Sequence of chain 1.A:
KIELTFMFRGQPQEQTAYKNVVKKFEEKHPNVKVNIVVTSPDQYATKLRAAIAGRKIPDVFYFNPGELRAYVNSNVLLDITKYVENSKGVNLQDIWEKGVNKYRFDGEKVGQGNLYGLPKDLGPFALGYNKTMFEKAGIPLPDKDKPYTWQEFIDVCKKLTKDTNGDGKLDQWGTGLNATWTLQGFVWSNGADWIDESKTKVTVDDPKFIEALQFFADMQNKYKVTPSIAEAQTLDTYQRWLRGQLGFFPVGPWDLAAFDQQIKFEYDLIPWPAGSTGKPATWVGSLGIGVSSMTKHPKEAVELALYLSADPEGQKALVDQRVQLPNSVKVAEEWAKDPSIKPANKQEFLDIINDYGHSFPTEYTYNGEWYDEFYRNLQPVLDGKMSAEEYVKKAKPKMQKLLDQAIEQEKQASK

Binding-site contacts:
Ligand atom O3 contacts residue TRP265 of chain 1.A at 3.0 Å (h-bond).
Ligand atom C5 contacts residue TYR249 of chain 1.A at 3.5 Å (hydrophobic).
Ligand atom C2 contacts residue ASN75 of chain 1.A at 3.4 Å.
Ligand atom O2 contacts residue PHE260 of chain 1.A at 3.6 Å.
Ligand atom C5 contacts residue TRP265 of chain 1.A at 3.5 Å (hydrophobic).
Ligand atom O2 contacts residue LEU298 of chain 1.A at 3.6 Å.
Ligand atom O2 contacts residue GLY134 of chain 1.A at 3.3 Å.
Ligand atom C1 contacts residue TRP265 of chain 1.A at 3.5 Å (hydrophobic).
Ligand atom C3 contacts residue ASP132 of chain 1.A at 3.6 Å.
Ligand atom C3 contacts residue SER297 of chain 1.A at 3.7 Å.
Ligand atom O2 contacts residue PRO52 of chain 1.A at 3.4 Å.
Ligand atom C5 contacts residue TRP192 of chain 1.A at 3.5 Å (hydrophobic).
Ligand atom O2 contacts residue PRO76 of chain 1.A at 3.2 Å.
Ligand atom O2 contacts residue SER297 of chain 1.A at 3.1 Å (h-bond).
Ligand atom O2 contacts residue GLN22 of chain 1.A at 2.9 Å (h-bond).
Ligand atom O3 contacts residue ASP266 of chain 1.A at 2.6 Å (salt-bridge).
Ligand atom O5 contacts residue ARG20 of chain 1.A at 3.0 Å (salt-bridge).
Ligand atom O3 contacts residue GLN22 of chain 1.A at 2.9 Å (h-bond).
Ligand atom O2 contacts residue PHE136 of chain 1.A at 3.6 Å.
Ligand atom O3 contacts residue ASP132 of chain 1.A at 2.7 Å (salt-bridge).
Ligand atom O4 contacts residue SER297 of chain 1.A at 3.3 Å (h-bond).
Ligand atom O2 contacts residue ASP132 of chain 1.A at 2.8 Å (salt-bridge).
Ligand atom C1 contacts residue GLU374 of chain 1.A at 3.4 Å.
Ligand atom O4 contacts residue GLY296 of chain 1.A at 3.4 Å.
Ligand atom C2 contacts residue GOL1 of chain 1.D at 3.5 Å.
Ligand atom O1 contacts residue GOL1 of chain 1.D at 3.1 Å (h-bond).
Ligand atom O3 contacts residue GOL1 of chain 1.D at 3.1 Å.
Ligand atom C1 contacts residue SER297 of chain 1.A at 3.2 Å.
Ligand atom O5 contacts residue GLY296 of chain 1.A at 3.2 Å.
Ligand atom C2 contacts residue ASP132 of chain 1.A at 3.5 Å.
Ligand atom O2 contacts residue ASN75 of chain 1.A at 3.0 Å.
Ligand atom C2 contacts residue SER297 of chain 1.A at 3.5 Å.
Ligand atom O1 contacts residue GLU374 of chain 1.A at 2.6 Å (salt-bridge).
Ligand atom O4 contacts residue PHE371 of chain 1.A at 3.7 Å.
Ligand atom C5 contacts residue GLY296 of chain 1.A at 3.6 Å.
Ligand atom C3 contacts residue ASP266 of chain 1.A at 3.4 Å.
Ligand atom O4 contacts residue TRP265 of chain 1.A at 3.4 Å (h-bond).
Ligand atom O5 contacts residue TRP265 of chain 1.A at 3.4 Å (h-bond).
Ligand atom O2 contacts residue GLY296 of chain 1.A at 3.1 Å.
Ligand atom O5 contacts residue SER297 of chain 1.A at 3.0 Å (h-bond).

The protein below binds the small molecule below.
Small molecule (SMILES): OC[C@@H]1O[C@@H](OC[C@@H]2O[C@@H](OC[C@@H]3O[C@@H](OC[C@@H]4O[C@@H](O)[C@H](O)[C@H]4O)[C@H](O)[C@H]3O)[C@H](O)[C@H]2O)[C@H](O)[C@H]1O